A protein and the small-molecule ligand that binds it are described below.
Small molecule (SMILES): CC[C@H](N)C(=O)O

Binding-site contacts:
Ligand atom O contacts residue SER131 of chain 1.K at 2.8 Å (h-bond).
Ligand atom CB contacts residue ARG19 of chain 1.K at 4.0 Å.
Ligand atom CA contacts residue SER131 of chain 1.K at 4.1 Å.
Ligand atom CA contacts residue LYS33 of chain 1.K at 2.3 Å.
Ligand atom CG contacts residue MET45 of chain 1.K at 3.7 Å (hydrophobic).
Ligand atom N contacts residue ARG19 of chain 1.K at 4.4 Å.
Ligand atom N contacts residue TYR170 of chain 1.K at 2.9 Å (h-bond).
Ligand atom CG contacts residue LYS33 of chain 1.K at 2.4 Å.
Ligand atom CB contacts residue LYS33 of chain 1.K at 1.5 Å.
Ligand atom CA contacts residue SER171 of chain 1.K at 3.6 Å.
Ligand atom CG contacts residue ASP17 of chain 1.K at 3.9 Å.
Ligand atom CA contacts residue THR2 of chain 1.K at 2.4 Å.
Ligand atom CB contacts residue ASP17 of chain 1.K at 3.5 Å.
Ligand atom O contacts residue GLY130 of chain 1.K at 3.2 Å.
Ligand atom N contacts residue ASP17 of chain 1.K at 4.3 Å.
Ligand atom CA contacts residue TYR170 of chain 1.K at 3.9 Å (hydrophobic).
Ligand atom CG contacts residue ALA46 of chain 1.K at 4.5 Å (hydrophobic).
Ligand atom O contacts residue LYS33 of chain 1.K at 4.3 Å.
Ligand atom O contacts residue VAL129 of chain 1.K at 4.3 Å.
Ligand atom N contacts residue THR2 of chain 1.K at 3.6 Å.
Ligand atom C contacts residue ASP17 of chain 1.K at 3.4 Å.
Ligand atom CG contacts residue THR2 of chain 1.K at 3.1 Å.
Ligand atom N contacts residue SER171 of chain 1.K at 3.6 Å.
Ligand atom CG contacts residue THR3 of chain 1.K at 3.9 Å.
Ligand atom C contacts residue SER131 of chain 1.K at 4.0 Å.
Ligand atom O contacts residue THR2 of chain 1.K at 2.3 Å (h-bond).
Ligand atom C contacts residue SER171 of chain 1.K at 3.3 Å.
Ligand atom O contacts residue SER171 of chain 1.K at 3.5 Å (h-bond).
Ligand atom C contacts residue THR3 of chain 1.K at 4.4 Å.
Ligand atom N contacts residue LYS33 of chain 1.K at 3.4 Å (salt-bridge).
Ligand atom CA contacts residue ARG19 of chain 1.K at 4.3 Å.
Ligand atom C contacts residue THR2 of chain 1.K at 1.3 Å.
Ligand atom CA contacts residue ASP17 of chain 1.K at 3.2 Å.
Ligand atom CB contacts residue THR2 of chain 1.K at 3.2 Å.
Ligand atom C contacts residue LYS33 of chain 1.K at 3.3 Å.
Ligand atom N contacts residue SER131 of chain 1.K at 3.1 Å (h-bond).
Ligand atom C contacts residue GLY130 of chain 1.K at 4.2 Å.
Ligand atom O contacts residue GLY132 of chain 1.K at 3.6 Å.

Sequence of chain 1.K:
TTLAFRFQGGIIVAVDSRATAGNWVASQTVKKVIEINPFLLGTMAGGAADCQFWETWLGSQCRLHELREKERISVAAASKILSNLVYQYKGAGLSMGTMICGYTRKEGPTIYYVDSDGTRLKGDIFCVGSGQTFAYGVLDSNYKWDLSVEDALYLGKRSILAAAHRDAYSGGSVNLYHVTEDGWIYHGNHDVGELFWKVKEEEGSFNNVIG